This small molecule binds to this protein.
Small molecule (SMILES): CC(=O)Nc1ccc2oc(-c3ccnc(C(=O)N4CCN([C@H](c5ccccc5)c5nnn(C)n5)CC4)c3)nc2c1

Sequence of chain 1.B:
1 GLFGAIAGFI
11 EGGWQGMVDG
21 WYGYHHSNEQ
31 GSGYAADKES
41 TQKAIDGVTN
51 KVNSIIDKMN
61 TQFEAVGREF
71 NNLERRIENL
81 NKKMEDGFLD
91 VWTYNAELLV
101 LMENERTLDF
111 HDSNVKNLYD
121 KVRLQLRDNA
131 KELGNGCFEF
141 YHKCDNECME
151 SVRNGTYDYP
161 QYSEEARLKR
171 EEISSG

Sequence of chain 1.A:
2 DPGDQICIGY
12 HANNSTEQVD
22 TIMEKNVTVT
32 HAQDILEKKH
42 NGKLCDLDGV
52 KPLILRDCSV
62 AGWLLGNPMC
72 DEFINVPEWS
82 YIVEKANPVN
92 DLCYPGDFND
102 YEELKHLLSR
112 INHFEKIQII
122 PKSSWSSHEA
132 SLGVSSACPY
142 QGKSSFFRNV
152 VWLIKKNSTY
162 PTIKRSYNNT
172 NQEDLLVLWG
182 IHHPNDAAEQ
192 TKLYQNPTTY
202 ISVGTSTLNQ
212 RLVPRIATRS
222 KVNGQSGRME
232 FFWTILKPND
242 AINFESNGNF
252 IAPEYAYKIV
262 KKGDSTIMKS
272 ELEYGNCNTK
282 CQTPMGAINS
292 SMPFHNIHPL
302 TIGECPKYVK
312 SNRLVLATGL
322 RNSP

Binding-site contacts:
Ligand atom C16 contacts residue THR49 of chain 1.B at 3.3 Å.
Ligand atom O13 contacts residue PEG1 of chain 1.H at 3.6 Å.
Ligand atom N55 contacts residue ILE45 of chain 1.B at 3.7 Å.
Ligand atom N56 contacts residue ILE45 of chain 1.B at 3.6 Å.
Ligand atom C15 contacts residue THR49 of chain 1.B at 3.7 Å.
Ligand atom O13 contacts residue THR49 of chain 1.B at 3.8 Å.
Ligand atom C43 contacts residue GLY20 of chain 1.B at 3.6 Å.
Ligand atom C41 contacts residue VAL18 of chain 1.B at 3.0 Å (hydrophobic).
Ligand atom O24 contacts residue HIS32 of chain 1.A at 3.5 Å.
Ligand atom C42 contacts residue GLY20 of chain 1.B at 3.2 Å.
Ligand atom C23 contacts residue THR319 of chain 1.A at 3.8 Å.
Ligand atom C28 contacts residue HIS32 of chain 1.A at 3.4 Å.
Ligand atom C12 contacts residue PEG1 of chain 1.H at 3.5 Å.
Ligand atom C46 contacts residue VAL18 of chain 1.B at 3.0 Å (hydrophobic).
Ligand atom C2 contacts residue PEG1 of chain 1.H at 3.6 Å.
Ligand atom C1 contacts residue PEG1 of chain 1.H at 3.6 Å.
Ligand atom O24 contacts residue THR319 of chain 1.A at 2.8 Å (h-bond).
Ligand atom O59 contacts residue GLN34 of chain 1.A at 3.4 Å.
Ligand atom N7 contacts residue ILE56 of chain 1.B at 3.7 Å.
Ligand atom C3 contacts residue PEG1 of chain 1.H at 3.7 Å.
Ligand atom C42 contacts residue HIS12 of chain 1.A at 3.8 Å.
Ligand atom C52 contacts residue ILE45 of chain 1.B at 3.8 Å (hydrophobic).
Ligand atom N10 contacts residue GLN34 of chain 1.A at 3.8 Å.
Ligand atom N14 contacts residue TRP21 of chain 1.B at 3.5 Å.
Ligand atom C4 contacts residue PEG1 of chain 1.H at 3.7 Å.
Ligand atom C1 contacts residue VAL52 of chain 1.B at 3.6 Å (hydrophobic).
Ligand atom C15 contacts residue VAL48 of chain 1.B at 3.7 Å (hydrophobic).
Ligand atom C41 contacts residue GLY20 of chain 1.B at 3.7 Å.
Ligand atom C2 contacts residue VAL52 of chain 1.B at 3.5 Å (hydrophobic).
Ligand atom C2 contacts residue ASN53 of chain 1.B at 3.3 Å.
Ligand atom C4 contacts residue GLN34 of chain 1.A at 3.8 Å.
Ligand atom C16 contacts residue VAL48 of chain 1.B at 3.8 Å (hydrophobic).
Ligand atom C43 contacts residue TRP21 of chain 1.B at 3.5 Å (hydrophobic).
Ligand atom C3 contacts residue VAL52 of chain 1.B at 3.7 Å (hydrophobic).
Ligand atom C1 contacts residue ASN53 of chain 1.B at 3.6 Å.
Ligand atom C29 contacts residue HIS32 of chain 1.A at 3.6 Å.
Ligand atom N56 contacts residue THR41 of chain 1.B at 3.6 Å.
Ligand atom C60 contacts residue SER292 of chain 1.A at 3.7 Å.
Ligand atom C12 contacts residue VAL52 of chain 1.B at 3.8 Å (hydrophobic).
Ligand atom C41 contacts residue HIS12 of chain 1.A at 3.6 Å.